This small molecule binds to this protein.
Small molecule (SMILES): CC(=O)N[C@@H]1[C@@H](O)[C@H](O)[C@@H](CO)O[C@H]1O

Sequence of chain 1.B:
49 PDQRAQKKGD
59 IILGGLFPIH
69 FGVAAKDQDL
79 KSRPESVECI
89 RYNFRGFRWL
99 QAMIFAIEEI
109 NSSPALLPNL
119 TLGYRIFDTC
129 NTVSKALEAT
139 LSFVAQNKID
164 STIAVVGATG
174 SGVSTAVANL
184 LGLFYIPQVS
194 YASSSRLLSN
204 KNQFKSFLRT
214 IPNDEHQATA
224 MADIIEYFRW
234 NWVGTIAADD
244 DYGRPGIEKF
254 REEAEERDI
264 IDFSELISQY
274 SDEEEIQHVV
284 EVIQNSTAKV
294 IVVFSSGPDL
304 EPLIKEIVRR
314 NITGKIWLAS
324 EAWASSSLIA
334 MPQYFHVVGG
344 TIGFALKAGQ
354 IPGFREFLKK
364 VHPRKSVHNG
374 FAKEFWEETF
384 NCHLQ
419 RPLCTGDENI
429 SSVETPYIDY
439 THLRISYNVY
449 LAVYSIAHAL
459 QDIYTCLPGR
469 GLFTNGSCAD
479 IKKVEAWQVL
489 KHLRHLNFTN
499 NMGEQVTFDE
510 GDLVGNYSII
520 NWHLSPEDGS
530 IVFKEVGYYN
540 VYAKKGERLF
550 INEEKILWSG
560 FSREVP

Binding-site contacts:
Ligand atom O5 contacts residue ASN539 of chain 1.B at 3.3 Å (h-bond).
Ligand atom C1 contacts residue TYR541 of chain 1.B at 3.9 Å (hydrophobic).
Ligand atom C3 contacts residue ASN515 of chain 1.B at 3.8 Å.
Ligand atom C5 contacts residue ASN539 of chain 1.B at 3.6 Å.
Ligand atom C6 contacts residue ASN539 of chain 1.B at 4.4 Å.
Ligand atom C4 contacts residue ASN515 of chain 1.B at 4.1 Å.
Ligand atom O7 contacts residue ASN515 of chain 1.B at 4.4 Å.
Ligand atom C5 contacts residue ASN515 of chain 1.B at 3.6 Å.
Ligand atom O5 contacts residue ASN515 of chain 1.B at 2.3 Å (h-bond).
Ligand atom C7 contacts residue ASN515 of chain 1.B at 3.4 Å.
Ligand atom O7 contacts residue GLU502 of chain 1.B at 4.2 Å.
Ligand atom C2 contacts residue ASN515 of chain 1.B at 2.5 Å.
Ligand atom C2 contacts residue TYR541 of chain 1.B at 4.0 Å (hydrophobic).
Ligand atom C7 contacts residue TYR541 of chain 1.B at 3.9 Å (hydrophobic).
Ligand atom C1 contacts residue ASN515 of chain 1.B at 1.4 Å.
Ligand atom N2 contacts residue TYR541 of chain 1.B at 3.3 Å.
Ligand atom C8 contacts residue ASN515 of chain 1.B at 3.3 Å.
Ligand atom N2 contacts residue ASN515 of chain 1.B at 3.0 Å (h-bond).
Ligand atom C3 contacts residue TYR541 of chain 1.B at 4.3 Å (hydrophobic).
Ligand atom O7 contacts residue TYR541 of chain 1.B at 3.6 Å (h-bond).
Ligand atom C1 contacts residue ASN539 of chain 1.B at 3.3 Å.
Ligand atom O6 contacts residue ASN515 of chain 1.B at 4.4 Å.